The protein below binds the small molecule below.
Small molecule (SMILES): CCc1nc(N)nc(N)c1C#CCc1cc(OC)c(OC)c(OC)c1

Binding-site contacts:
Ligand atom N3 contacts residue GLU34 of chain 1.A at 2.8 Å (salt-bridge).
Ligand atom C1A contacts residue NDP1 of chain 1.C at 3.8 Å.
Ligand atom C1A contacts residue TRP29 of chain 1.A at 3.7 Å (hydrophobic).
Ligand atom C1B contacts residue ALA56 of chain 1.A at 3.8 Å (hydrophobic).
Ligand atom C2 contacts residue ALA14 of chain 1.A at 3.3 Å (hydrophobic).
Ligand atom C1S contacts residue ILE57 of chain 1.A at 3.7 Å (hydrophobic).
Ligand atom N1E contacts residue VAL38 of chain 1.A at 3.5 Å.
Ligand atom C6 contacts residue MET12 of chain 1.A at 3.5 Å (hydrophobic).
Ligand atom N3 contacts residue VAL38 of chain 1.A at 3.4 Å.
Ligand atom C5 contacts residue NDP1 of chain 1.C at 3.4 Å.
Ligand atom C6 contacts residue NDP1 of chain 1.C at 3.1 Å.
Ligand atom C4 contacts residue GLU34 of chain 1.A at 3.7 Å.
Ligand atom C2 contacts residue VAL13 of chain 1.A at 3.5 Å (hydrophobic).
Ligand atom C1I contacts residue ILE57 of chain 1.A at 3.6 Å (hydrophobic).
Ligand atom N1E contacts residue MET12 of chain 1.A at 3.6 Å (h-bond).
Ligand atom C1B contacts residue ASN26 of chain 1.A at 3.3 Å.
Ligand atom N1 contacts residue MET12 of chain 1.A at 3.4 Å (h-bond).
Ligand atom C1H contacts residue NDP1 of chain 1.C at 3.4 Å.
Ligand atom N1F contacts residue MET12 of chain 1.A at 2.7 Å (h-bond).
Ligand atom C1G contacts residue PHE102 of chain 1.A at 3.8 Å (hydrophobic).
Ligand atom C1L contacts residue ASN53 of chain 1.A at 3.3 Å.
Ligand atom C1K contacts residue GLU34 of chain 1.A at 3.6 Å.
Ligand atom N1E contacts residue GLU34 of chain 1.A at 2.7 Å (salt-bridge).
Ligand atom N1 contacts residue NDP1 of chain 1.C at 3.5 Å (h-bond).
Ligand atom N1F contacts residue PHE102 of chain 1.A at 3.2 Å (h-bond).
Ligand atom N1 contacts residue VAL13 of chain 1.A at 3.2 Å.
Ligand atom C2 contacts residue VAL38 of chain 1.A at 3.5 Å (hydrophobic).
Ligand atom C2 contacts residue GLU34 of chain 1.A at 3.6 Å.
Ligand atom C1V contacts residue LEU27 of chain 1.A at 3.8 Å (hydrophobic).
Ligand atom C1V contacts residue ILE57 of chain 1.A at 3.7 Å (hydrophobic).
Ligand atom C1G contacts residue NDP1 of chain 1.C at 3.3 Å.
Ligand atom N1E contacts residue VAL13 of chain 1.A at 3.2 Å.
Ligand atom C1L contacts residue NDP1 of chain 1.C at 3.7 Å.
Ligand atom C1I contacts residue LEU27 of chain 1.A at 3.7 Å (hydrophobic).
Ligand atom N1E contacts residue THR121 of chain 1.A at 3.6 Å.
Ligand atom N1F contacts residue NDP1 of chain 1.C at 3.4 Å (h-bond).
Ligand atom N1 contacts residue ALA14 of chain 1.A at 3.5 Å (h-bond).
Ligand atom N1E contacts residue ALA14 of chain 1.A at 3.4 Å (h-bond).
Ligand atom N3 contacts residue ALA14 of chain 1.A at 3.4 Å.
Ligand atom C1A contacts residue LEU27 of chain 1.A at 3.8 Å (hydrophobic).

Sequence of chain 1.A:
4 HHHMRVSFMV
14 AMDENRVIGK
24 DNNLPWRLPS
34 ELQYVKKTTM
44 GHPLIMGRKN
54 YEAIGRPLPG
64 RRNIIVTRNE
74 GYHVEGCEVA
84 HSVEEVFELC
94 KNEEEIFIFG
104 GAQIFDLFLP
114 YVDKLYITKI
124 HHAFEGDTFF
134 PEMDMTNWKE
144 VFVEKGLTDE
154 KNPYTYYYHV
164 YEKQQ